Sequence of chain 17.A:
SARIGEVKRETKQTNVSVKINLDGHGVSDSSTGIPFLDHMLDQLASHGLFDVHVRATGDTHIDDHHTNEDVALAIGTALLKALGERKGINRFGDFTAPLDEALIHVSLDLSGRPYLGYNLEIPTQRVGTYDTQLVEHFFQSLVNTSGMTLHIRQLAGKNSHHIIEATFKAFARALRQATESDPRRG

Sequence of chain 15.A:
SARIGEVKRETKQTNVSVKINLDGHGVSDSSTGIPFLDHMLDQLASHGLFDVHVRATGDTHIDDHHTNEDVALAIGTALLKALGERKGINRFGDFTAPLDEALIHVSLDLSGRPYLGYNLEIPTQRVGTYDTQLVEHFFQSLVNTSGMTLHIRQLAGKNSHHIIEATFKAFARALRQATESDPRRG

Binding-site contacts:
Ligand atom O2 contacts residue ARG119 of chain 17.A at 3.3 Å (salt-bridge).
Ligand atom C6 contacts residue HIS71 of chain 11.A at 3.1 Å.
Ligand atom N1 contacts residue HIS72 of chain 11.A at 3.1 Å (h-bond).
Ligand atom N3 contacts residue MN1 of chain 11.B at 2.3 Å.
Ligand atom C6 contacts residue MN1 of chain 11.B at 3.1 Å.
Ligand atom O6 contacts residue ARG97 of chain 17.A at 3.0 Å (salt-bridge).
Ligand atom P6 contacts residue IYP1 of chain 11.E at 0.1 Å.
Ligand atom O4 contacts residue HIS53 of chain 15.A at 2.9 Å (h-bond).
Ligand atom O6 contacts residue LYS175 of chain 15.A at 2.9 Å (salt-bridge).
Ligand atom C3 contacts residue MN1 of chain 11.C at 3.2 Å.
Ligand atom O5 contacts residue IYP1 of chain 11.E at 0.1 Å (h-bond).
Ligand atom O4 contacts residue IYP1 of chain 11.E at 0.3 Å (h-bond).
Ligand atom C1 contacts residue GLU171 of chain 15.A at 3.2 Å.
Ligand atom O3 contacts residue IYP1 of chain 11.E at 0.2 Å (h-bond).
Ligand atom C3 contacts residue IYP1 of chain 11.E at 0.3 Å.
Ligand atom N1 contacts residue HIS167 of chain 15.A at 3.2 Å (h-bond).
Ligand atom O1 contacts residue MN1 of chain 11.C at 2.5 Å.
Ligand atom C2 contacts residue EDO1 of chain 11.F at 3.2 Å.
Ligand atom O2 contacts residue IYP1 of chain 11.E at 1.9 Å.
Ligand atom O4 contacts residue GLN49 of chain 15.A at 2.9 Å (h-bond).
Ligand atom C6 contacts residue IYP1 of chain 11.E at 0.8 Å.
Ligand atom C3 contacts residue GLU171 of chain 15.A at 3.3 Å.
Ligand atom C1 contacts residue IYP1 of chain 11.E at 0.1 Å.
Ligand atom N1 contacts residue GLU171 of chain 15.A at 3.1 Å (salt-bridge).
Ligand atom C6 contacts residue MN1 of chain 11.C at 3.2 Å.
Ligand atom C2 contacts residue IYP1 of chain 11.E at 0.5 Å.
Ligand atom O1 contacts residue GLU171 of chain 15.A at 2.6 Å (salt-bridge).
Ligand atom C5 contacts residue IYP1 of chain 11.E at 0.6 Å.
Ligand atom C4 contacts residue MN1 of chain 11.C at 3.0 Å.
Ligand atom O1 contacts residue HIS45 of chain 15.A at 3.2 Å.
Ligand atom O2 contacts residue EDO1 of chain 11.F at 2.9 Å (h-bond).
Ligand atom C4 contacts residue IYP1 of chain 11.E at 0.5 Å.
Ligand atom O6 contacts residue IYP1 of chain 11.E at 0.1 Å (h-bond).
Ligand atom O5 contacts residue ARG97 of chain 17.A at 2.8 Å (salt-bridge).
Ligand atom N1 contacts residue IYP1 of chain 11.E at 0.4 Å (h-bond).
Ligand atom N1 contacts residue MN1 of chain 11.C at 2.2 Å.
Ligand atom O1 contacts residue IYP1 of chain 11.E at 0.2 Å (h-bond).
Ligand atom N3 contacts residue GLU75 of chain 11.A at 3.3 Å (salt-bridge).
Ligand atom N3 contacts residue IYP1 of chain 11.E at 0.9 Å.
Ligand atom N3 contacts residue HIS71 of chain 11.A at 3.2 Å (h-bond).

Sequence of chain 11.A:
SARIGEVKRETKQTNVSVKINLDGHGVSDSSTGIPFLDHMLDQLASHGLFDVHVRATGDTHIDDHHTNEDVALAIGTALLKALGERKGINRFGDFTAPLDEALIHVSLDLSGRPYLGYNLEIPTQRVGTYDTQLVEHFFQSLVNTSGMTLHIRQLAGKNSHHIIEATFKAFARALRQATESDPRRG

This small molecule binds to this protein.
Small molecule (SMILES): O=P(O)(O)OC[C@H](O)[C@@H](O)c1cnc[nH]1